Sequence of chain 1.A:
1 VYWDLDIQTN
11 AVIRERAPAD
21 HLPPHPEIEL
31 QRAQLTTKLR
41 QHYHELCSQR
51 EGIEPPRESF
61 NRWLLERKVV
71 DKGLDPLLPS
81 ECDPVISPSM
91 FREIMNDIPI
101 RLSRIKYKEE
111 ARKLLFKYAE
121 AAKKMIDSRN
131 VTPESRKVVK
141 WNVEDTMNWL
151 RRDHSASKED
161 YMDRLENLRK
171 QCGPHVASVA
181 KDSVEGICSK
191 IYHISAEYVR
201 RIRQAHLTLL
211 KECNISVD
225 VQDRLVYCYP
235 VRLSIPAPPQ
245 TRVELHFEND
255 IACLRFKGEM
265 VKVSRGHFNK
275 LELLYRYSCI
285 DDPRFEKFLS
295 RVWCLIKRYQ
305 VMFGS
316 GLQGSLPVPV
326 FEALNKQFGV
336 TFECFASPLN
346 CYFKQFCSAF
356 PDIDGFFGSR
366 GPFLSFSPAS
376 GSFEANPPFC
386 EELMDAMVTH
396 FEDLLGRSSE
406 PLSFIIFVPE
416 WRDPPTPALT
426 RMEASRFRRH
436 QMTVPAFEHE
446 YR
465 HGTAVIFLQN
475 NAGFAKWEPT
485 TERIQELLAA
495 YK

Binding-site contacts:
Ligand atom CM7 contacts residue HIS465 of chain 1.A at 3.5 Å.
Ligand atom C2' contacts residue ARG92 of chain 1.A at 4.1 Å.
Ligand atom C2 contacts residue PRO419 of chain 1.A at 3.5 Å (hydrophobic).
Ligand atom C4 contacts residue GLU386 of chain 1.A at 4.2 Å.
Ligand atom O3' contacts residue GLU93 of chain 1.A at 3.8 Å.
Ligand atom C5' contacts residue ARG62 of chain 1.A at 3.9 Å.
Ligand atom C8 contacts residue TRP416 of chain 1.A at 3.4 Å (hydrophobic).
Ligand atom C4' contacts residue ARG62 of chain 1.A at 3.9 Å.
Ligand atom N1 contacts residue PRO419 of chain 1.A at 2.8 Å (h-bond).
Ligand atom C2' contacts residue GLU386 of chain 1.A at 3.0 Å.
Ligand atom O4' contacts residue ARG62 of chain 1.A at 3.7 Å.
Ligand atom N9 contacts residue TRP416 of chain 1.A at 3.6 Å.
Ligand atom C1' contacts residue TRP416 of chain 1.A at 3.7 Å (hydrophobic).
Ligand atom C4 contacts residue TRP416 of chain 1.A at 3.5 Å (hydrophobic).
Ligand atom N2 contacts residue PRO419 of chain 1.A at 3.3 Å (h-bond).
Ligand atom O4' contacts residue TRP416 of chain 1.A at 4.1 Å.
Ligand atom N3 contacts residue TRP416 of chain 1.A at 3.6 Å.
Ligand atom N2 contacts residue THR421 of chain 1.A at 3.9 Å.
Ligand atom N3 contacts residue GLU386 of chain 1.A at 3.2 Å (salt-bridge).
Ligand atom N2 contacts residue GLU386 of chain 1.A at 3.0 Å (salt-bridge).
Ligand atom N2 contacts residue PRO420 of chain 1.A at 3.6 Å (h-bond).
Ligand atom C2 contacts residue GLU386 of chain 1.A at 3.8 Å.
Ligand atom O2' contacts residue GLU386 of chain 1.A at 2.7 Å (salt-bridge).
Ligand atom C1' contacts residue GLU386 of chain 1.A at 3.9 Å.
Ligand atom O6 contacts residue HIS465 of chain 1.A at 4.2 Å.
Ligand atom C2 contacts residue TRP416 of chain 1.A at 4.0 Å (hydrophobic).
Ligand atom O2A contacts residue ASN96 of chain 1.A at 4.1 Å.
Ligand atom O2' contacts residue ARG92 of chain 1.A at 3.0 Å (salt-bridge).
Ligand atom C6 contacts residue PRO419 of chain 1.A at 3.7 Å (hydrophobic).
Ligand atom O6 contacts residue TRP416 of chain 1.A at 3.6 Å.
Ligand atom C6 contacts residue TRP416 of chain 1.A at 3.4 Å (hydrophobic).
Ligand atom O6 contacts residue ASP418 of chain 1.A at 3.4 Å (salt-bridge).
Ligand atom C3' contacts residue ARG92 of chain 1.A at 4.1 Å.
Ligand atom N7 contacts residue TRP416 of chain 1.A at 3.3 Å (h-bond).
Ligand atom O6 contacts residue PRO419 of chain 1.A at 3.8 Å.
Ligand atom O3' contacts residue ARG92 of chain 1.A at 3.1 Å (salt-bridge).
Ligand atom N1 contacts residue TRP416 of chain 1.A at 3.5 Å.
Ligand atom C5 contacts residue TRP416 of chain 1.A at 3.5 Å (hydrophobic).
Ligand atom C6 contacts residue ASP418 of chain 1.A at 4.1 Å.
Ligand atom CM7 contacts residue TRP416 of chain 1.A at 3.5 Å (hydrophobic).

The small molecule below binds the protein below.
Small molecule (SMILES): C[n+]1cn([C@@H]2O[C@H](CO[P](=O)(O)OP(=O)(O)O)[C@@H](O)[C@H]2O)c2nc(N)[nH]c(=O)c21